Binding-site contacts:
Ligand atom O4P contacts residue LYS159 of chain 1.B at 4.4 Å.
Ligand atom O2P contacts residue LYS131 of chain 1.B at 3.6 Å.
Ligand atom O3P contacts residue PHE135 of chain 1.B at 3.0 Å (h-bond).
Ligand atom C1 contacts residue LYS131 of chain 1.B at 4.3 Å.
Ligand atom P contacts residue GLY132 of chain 1.B at 3.8 Å.
Ligand atom O2P contacts residue ALA133 of chain 1.B at 3.4 Å (h-bond).
Ligand atom O1P contacts residue PHE135 of chain 1.B at 4.3 Å.
Ligand atom O2P contacts residue GLY132 of chain 1.B at 2.8 Å (h-bond).
Ligand atom P contacts residue PHE135 of chain 1.B at 3.5 Å.
Ligand atom O1P contacts residue ASP136 of chain 1.B at 4.3 Å.
Ligand atom O4P contacts residue GLY132 of chain 1.B at 3.1 Å.
Ligand atom O1P contacts residue GLY132 of chain 1.B at 4.5 Å.
Ligand atom O3P contacts residue ALA133 of chain 1.B at 3.8 Å.
Ligand atom O4P contacts residue ALA133 of chain 1.B at 3.3 Å (h-bond).
Ligand atom C1 contacts residue GLU266 of chain 1.B at 4.3 Å.
Ligand atom O3P contacts residue ASN134 of chain 1.B at 3.4 Å.
Ligand atom P contacts residue ALA133 of chain 1.B at 3.8 Å.
Ligand atom C3 contacts residue GLY132 of chain 1.B at 4.1 Å.
Ligand atom O2P contacts residue VAL130 of chain 1.B at 3.7 Å.
Ligand atom P contacts residue ASN134 of chain 1.B at 3.8 Å.
Ligand atom O4P contacts residue ASN134 of chain 1.B at 4.0 Å.
Ligand atom O2P contacts residue PHE135 of chain 1.B at 3.0 Å (h-bond).
Ligand atom O2P contacts residue ASN134 of chain 1.B at 3.5 Å (h-bond).
Ligand atom O3P contacts residue ASP136 of chain 1.B at 2.9 Å (salt-bridge).
Ligand atom P contacts residue ASP136 of chain 1.B at 4.0 Å.
Ligand atom O2P contacts residue ASP136 of chain 1.B at 4.3 Å.
Ligand atom O2 contacts residue GLU266 of chain 1.B at 4.1 Å.

This protein binds this small molecule.
Small molecule (SMILES): O=P(O)(O)OC[C@H](O)CO

Sequence of chain 1.B:
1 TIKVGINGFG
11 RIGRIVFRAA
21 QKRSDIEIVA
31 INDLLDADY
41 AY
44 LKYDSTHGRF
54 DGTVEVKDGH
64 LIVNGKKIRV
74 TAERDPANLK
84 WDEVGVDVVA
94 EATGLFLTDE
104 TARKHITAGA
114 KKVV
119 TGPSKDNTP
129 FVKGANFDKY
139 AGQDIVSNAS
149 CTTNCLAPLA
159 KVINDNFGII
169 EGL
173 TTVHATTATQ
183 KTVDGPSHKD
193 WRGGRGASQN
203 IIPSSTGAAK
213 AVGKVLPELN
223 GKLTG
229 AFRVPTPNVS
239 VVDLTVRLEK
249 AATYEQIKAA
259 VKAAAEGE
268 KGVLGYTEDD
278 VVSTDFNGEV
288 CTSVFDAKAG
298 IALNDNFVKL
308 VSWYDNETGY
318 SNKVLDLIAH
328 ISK